Sequence of chain 1.P:
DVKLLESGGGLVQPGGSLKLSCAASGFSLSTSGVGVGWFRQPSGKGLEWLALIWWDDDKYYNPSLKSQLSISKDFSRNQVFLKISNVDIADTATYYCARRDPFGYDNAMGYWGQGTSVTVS

Sequence of chain 1.K:
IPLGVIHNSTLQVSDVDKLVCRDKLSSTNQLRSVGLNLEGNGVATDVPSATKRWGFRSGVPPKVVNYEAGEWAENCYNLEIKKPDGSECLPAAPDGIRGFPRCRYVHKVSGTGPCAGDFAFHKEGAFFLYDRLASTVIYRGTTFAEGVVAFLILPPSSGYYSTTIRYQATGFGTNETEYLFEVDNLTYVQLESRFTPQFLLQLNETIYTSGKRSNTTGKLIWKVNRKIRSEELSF

Binding-site contacts:
Ligand atom O5 contacts residue ASN206 of chain 1.K at 3.0 Å (h-bond).
Ligand atom C8 contacts residue ASN206 of chain 1.K at 4.2 Å.
Ligand atom C5 contacts residue ASN206 of chain 1.K at 4.2 Å.
Ligand atom C1 contacts residue ASN206 of chain 1.K at 1.9 Å.
Ligand atom N2 contacts residue ASN206 of chain 1.K at 2.5 Å (h-bond).
Ligand atom C7 contacts residue ASN206 of chain 1.K at 3.2 Å.
Ligand atom C2 contacts residue ASN206 of chain 1.K at 2.4 Å.
Ligand atom O7 contacts residue ASN206 of chain 1.K at 3.7 Å.
Ligand atom C3 contacts residue ASN206 of chain 1.K at 3.9 Å.
Ligand atom O6 contacts residue TYR60 of chain 1.P at 4.3 Å.

A protein and the small-molecule ligand that binds it are described below.
Small molecule (SMILES): CC(=O)N[C@@H]1[C@@H](O)[C@H](O)[C@@H](CO)O[C@H]1O